Sequence of chain 1.D:
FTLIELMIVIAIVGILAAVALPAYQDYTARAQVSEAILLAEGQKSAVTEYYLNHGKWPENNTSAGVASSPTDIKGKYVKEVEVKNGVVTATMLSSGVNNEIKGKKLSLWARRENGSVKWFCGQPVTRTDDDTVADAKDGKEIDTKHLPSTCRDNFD

This protein binds this small molecule.
Small molecule (SMILES): NCCOP(=O)(O)O

Binding-site contacts:
Ligand atom O2 contacts residue SER68 of chain 1.D at 1.5 Å.
Ligand atom O4 contacts residue SER68 of chain 1.D at 3.2 Å.
Ligand atom O1 contacts residue SER68 of chain 1.D at 2.9 Å.
Ligand atom O1 contacts residue THR62 of chain 1.D at 4.2 Å.
Ligand atom P contacts residue SER69 of chain 1.D at 3.7 Å.
Ligand atom P contacts residue SER68 of chain 1.D at 2.6 Å.
Ligand atom O4 contacts residue SER69 of chain 1.D at 3.4 Å (h-bond).
Ligand atom O3 contacts residue SER68 of chain 1.D at 3.8 Å.
Ligand atom N contacts residue SER68 of chain 1.D at 4.1 Å.
Ligand atom O2 contacts residue SER69 of chain 1.D at 2.8 Å (h-bond).
Ligand atom O3 contacts residue SER69 of chain 1.D at 4.4 Å.
Ligand atom O2 contacts residue ALA67 of chain 1.D at 4.2 Å.